Sequence of chain 1.K:
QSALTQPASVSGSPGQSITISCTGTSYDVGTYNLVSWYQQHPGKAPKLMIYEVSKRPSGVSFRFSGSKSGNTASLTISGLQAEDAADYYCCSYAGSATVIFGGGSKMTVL

This protein binds this small molecule.
Small molecule (SMILES): CC(=O)N[C@H]1[C@H](O[C@H]2[C@H](O)[C@@H](NC(C)=O)CO[C@@H]2CO)O[C@H](CO)[C@@H](O[C@@H]2O[C@H](CO[C@H]3O[C@H](CO)[C@@H](O)[C@H](O)[C@@H]3O)[C@@H](O)[C@H](O[C@H]3O[C@H](CO)[C@@H](O)[C@H](O)[C@@H]3O[C@H]3O[C@H](CO)[C@@H](O)[C@H](O)[C@@H]3O)[C@@H]2O)[C@@H]1O

Binding-site contacts:
Ligand atom C5 contacts residue THR373 of chain 1.L at 3.3 Å.
Ligand atom C5 contacts residue ASN293 of chain 1.L at 3.7 Å.
Ligand atom C2 contacts residue ASN293 of chain 1.L at 2.5 Å.
Ligand atom O7 contacts residue TYR124 of chain 1.J at 3.7 Å.
Ligand atom N2 contacts residue HIS291 of chain 1.L at 3.2 Å (h-bond).
Ligand atom C3 contacts residue ASN293 of chain 1.L at 3.8 Å.
Ligand atom C5 contacts residue THR371 of chain 1.L at 4.1 Å.
Ligand atom C6 contacts residue TRP120 of chain 1.J at 3.7 Å (hydrophobic).
Ligand atom O4 contacts residue TYR70 of chain 1.K at 2.4 Å (h-bond).
Ligand atom O3 contacts residue TYR70 of chain 1.K at 2.9 Å (h-bond).
Ligand atom O5 contacts residue THR373 of chain 1.L at 2.8 Å (h-bond).
Ligand atom O7 contacts residue HIS291 of chain 1.L at 3.3 Å (h-bond).
Ligand atom C3 contacts residue TYR70 of chain 1.K at 3.5 Å (hydrophobic).
Ligand atom C7 contacts residue ASN293 of chain 1.L at 3.2 Å.
Ligand atom C1 contacts residue THR373 of chain 1.L at 3.5 Å.
Ligand atom O6 contacts residue ASN134 of chain 1.J at 2.9 Å (h-bond).
Ligand atom O5 contacts residue THR371 of chain 1.L at 3.3 Å (h-bond).
Ligand atom O6 contacts residue TYR130 of chain 1.J at 3.5 Å.
Ligand atom O6 contacts residue THR371 of chain 1.L at 3.3 Å (h-bond).
Ligand atom C6 contacts residue ASN134 of chain 1.J at 3.7 Å.
Ligand atom C1 contacts residue ASN293 of chain 1.L at 1.4 Å.
Ligand atom O7 contacts residue ASN293 of chain 1.L at 3.5 Å (h-bond).
Ligand atom O4 contacts residue ASN134 of chain 1.J at 3.2 Å (h-bond).
Ligand atom O5 contacts residue ASN293 of chain 1.L at 2.4 Å (h-bond).
Ligand atom C6 contacts residue THR373 of chain 1.L at 3.5 Å.
Ligand atom C5 contacts residue TRP120 of chain 1.J at 4.2 Å (hydrophobic).
Ligand atom C1 contacts residue TYR125 of chain 1.J at 4.1 Å (hydrophobic).
Ligand atom C8 contacts residue ASN293 of chain 1.L at 4.0 Å.
Ligand atom O6 contacts residue THR373 of chain 1.L at 2.6 Å (h-bond).
Ligand atom O7 contacts residue VAL257 of chain 1.L at 4.2 Å.
Ligand atom O6 contacts residue TYR125 of chain 1.J at 3.5 Å (h-bond).
Ligand atom C4 contacts residue TYR70 of chain 1.K at 3.5 Å (hydrophobic).
Ligand atom N2 contacts residue ASN293 of chain 1.L at 2.8 Å (h-bond).
Ligand atom O6 contacts residue TRP120 of chain 1.J at 4.1 Å.
Ligand atom O4 contacts residue GLU71 of chain 1.K at 4.0 Å.
Ligand atom C4 contacts residue ASN134 of chain 1.J at 4.2 Å.
Ligand atom C6 contacts residue THR371 of chain 1.L at 3.5 Å.
Ligand atom C7 contacts residue HIS291 of chain 1.L at 3.6 Å.
Ligand atom C4 contacts residue ASN293 of chain 1.L at 4.2 Å.
Ligand atom C6 contacts residue TYR130 of chain 1.J at 3.6 Å (hydrophobic).

Sequence of chain 1.J:
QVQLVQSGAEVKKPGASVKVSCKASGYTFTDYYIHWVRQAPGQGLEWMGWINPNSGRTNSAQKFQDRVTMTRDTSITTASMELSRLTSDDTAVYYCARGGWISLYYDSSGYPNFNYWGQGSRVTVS

Sequence of chain 1.L:
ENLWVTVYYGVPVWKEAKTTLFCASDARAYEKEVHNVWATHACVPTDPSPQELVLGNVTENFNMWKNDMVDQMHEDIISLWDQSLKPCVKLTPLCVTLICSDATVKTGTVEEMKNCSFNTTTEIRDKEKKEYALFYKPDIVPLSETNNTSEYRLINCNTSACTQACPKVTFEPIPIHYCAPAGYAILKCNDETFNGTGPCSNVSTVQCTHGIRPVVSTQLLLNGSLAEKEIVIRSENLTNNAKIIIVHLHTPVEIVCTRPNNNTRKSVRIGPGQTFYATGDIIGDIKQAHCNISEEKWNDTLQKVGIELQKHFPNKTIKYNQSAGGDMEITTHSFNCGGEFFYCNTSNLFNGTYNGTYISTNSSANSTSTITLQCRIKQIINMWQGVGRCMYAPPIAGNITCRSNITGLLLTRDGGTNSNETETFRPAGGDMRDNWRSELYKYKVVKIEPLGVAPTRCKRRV